The protein below binds the small molecule below.
Small molecule (SMILES): CC(=O)N[C@H]1[C@H](O[C@H]2[C@H](O)[C@@H](NC(C)=O)CO[C@@H]2CO)O[C@H](CO)[C@@H](O[C@@H]2O[C@H](CO)[C@@H](O)[C@H](O)[C@@H]2O)[C@@H]1O

Sequence of chain 2.A:
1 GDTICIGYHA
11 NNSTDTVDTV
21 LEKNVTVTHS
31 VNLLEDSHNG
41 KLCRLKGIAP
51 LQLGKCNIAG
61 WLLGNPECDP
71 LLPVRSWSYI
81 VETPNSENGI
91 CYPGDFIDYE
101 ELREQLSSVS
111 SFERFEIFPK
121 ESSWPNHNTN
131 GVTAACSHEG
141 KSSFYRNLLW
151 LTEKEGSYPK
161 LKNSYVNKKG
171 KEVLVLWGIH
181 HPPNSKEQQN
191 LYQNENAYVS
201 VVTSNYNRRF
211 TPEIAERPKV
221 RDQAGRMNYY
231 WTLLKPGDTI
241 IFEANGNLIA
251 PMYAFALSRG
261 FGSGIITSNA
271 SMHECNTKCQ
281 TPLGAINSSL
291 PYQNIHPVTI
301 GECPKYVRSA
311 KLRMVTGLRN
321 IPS

Binding-site contacts:
Ligand atom C7 contacts residue ASN24 of chain 2.A at 3.4 Å.
Ligand atom C3 contacts residue ASN24 of chain 2.A at 3.8 Å.
Ligand atom C5 contacts residue ASN24 of chain 2.A at 3.7 Å.
Ligand atom O5 contacts residue ASN24 of chain 2.A at 2.4 Å (h-bond).
Ligand atom C6 contacts residue THR26 of chain 2.A at 4.5 Å.
Ligand atom C8 contacts residue ASN24 of chain 2.A at 4.5 Å.
Ligand atom N2 contacts residue ASN24 of chain 2.A at 2.9 Å (h-bond).
Ligand atom O7 contacts residue ASN24 of chain 2.A at 3.4 Å (h-bond).
Ligand atom C1 contacts residue ASN24 of chain 2.A at 1.4 Å.
Ligand atom C4 contacts residue ASN24 of chain 2.A at 4.3 Å.
Ligand atom C2 contacts residue ASN24 of chain 2.A at 2.5 Å.